The small molecule below binds the protein below.
Small molecule (SMILES): CC(=O)N[C@@H]1[C@@H](O)[C@H](O)[C@@H](CO)O[C@H]1O

Binding-site contacts:
Ligand atom C2 contacts residue ASN126 of chain 1.C at 2.6 Å.
Ligand atom C6 contacts residue LYS122 of chain 1.C at 4.5 Å.
Ligand atom C7 contacts residue ASN126 of chain 1.C at 4.0 Å.
Ligand atom C6 contacts residue ASN126 of chain 1.C at 4.3 Å.
Ligand atom N2 contacts residue ASN126 of chain 1.C at 3.0 Å (h-bond).
Ligand atom C3 contacts residue ASN126 of chain 1.C at 3.9 Å.
Ligand atom O5 contacts residue ASN126 of chain 1.C at 2.5 Å (h-bond).
Ligand atom C1 contacts residue ASN126 of chain 1.C at 1.5 Å.
Ligand atom C5 contacts residue ASN126 of chain 1.C at 3.8 Å.
Ligand atom C4 contacts residue ASN126 of chain 1.C at 4.4 Å.

Sequence of chain 1.C:
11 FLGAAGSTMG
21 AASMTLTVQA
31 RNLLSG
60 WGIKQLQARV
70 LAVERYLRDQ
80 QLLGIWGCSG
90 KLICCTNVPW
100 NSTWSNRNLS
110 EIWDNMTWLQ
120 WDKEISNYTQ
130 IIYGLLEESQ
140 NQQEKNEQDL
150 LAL